Sequence of chain 1.A:
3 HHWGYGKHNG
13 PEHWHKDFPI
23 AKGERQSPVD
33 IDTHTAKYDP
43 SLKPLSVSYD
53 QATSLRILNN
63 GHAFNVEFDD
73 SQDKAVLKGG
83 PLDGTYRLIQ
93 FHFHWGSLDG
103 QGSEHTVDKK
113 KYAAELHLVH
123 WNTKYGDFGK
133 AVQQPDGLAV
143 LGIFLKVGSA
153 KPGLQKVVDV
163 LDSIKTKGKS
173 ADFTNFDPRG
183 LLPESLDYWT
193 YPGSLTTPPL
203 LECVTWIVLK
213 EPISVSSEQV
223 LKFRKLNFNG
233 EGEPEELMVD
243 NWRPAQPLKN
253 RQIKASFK

Binding-site contacts:
Ligand atom C1 contacts residue THR198 of chain 1.A at 4.2 Å.
Ligand atom C7 contacts residue TRP208 of chain 1.A at 4.0 Å (hydrophobic).
Ligand atom C13 contacts residue LEU197 of chain 1.A at 4.1 Å (hydrophobic).
Ligand atom C5 contacts residue GOL1 of chain 1.B at 3.5 Å.
Ligand atom C3 contacts residue LEU197 of chain 1.A at 4.2 Å (hydrophobic).
Ligand atom O1 contacts residue HIS119 of chain 1.A at 3.2 Å (h-bond).
Ligand atom C7 contacts residue VAL142 of chain 1.A at 3.5 Å (hydrophobic).
Ligand atom O2 contacts residue HIS96 of chain 1.A at 3.5 Å (h-bond).
Ligand atom C12 contacts residue GOL1 of chain 1.C at 3.8 Å.
Ligand atom O1 contacts residue HIS94 of chain 1.A at 3.0 Å.
Ligand atom O2 contacts residue THR198 of chain 1.A at 3.3 Å (h-bond).
Ligand atom C7 contacts residue VAL206 of chain 1.A at 4.2 Å (hydrophobic).
Ligand atom C4 contacts residue PHE130 of chain 1.A at 3.8 Å (hydrophobic).
Ligand atom C9 contacts residue GOL1 of chain 1.C at 4.2 Å.
Ligand atom C6 contacts residue LEU197 of chain 1.A at 4.0 Å (hydrophobic).
Ligand atom C1 contacts residue HIS119 of chain 1.A at 3.7 Å.
Ligand atom O1 contacts residue ZN1 of chain 1.G at 2.7 Å.
Ligand atom O2 contacts residue HIS119 of chain 1.A at 3.4 Å (h-bond).
Ligand atom C11 contacts residue GOL1 of chain 1.C at 3.6 Å.
Ligand atom O1 contacts residue VAL142 of chain 1.A at 4.0 Å.
Ligand atom C4 contacts residue LEU197 of chain 1.A at 3.7 Å (hydrophobic).
Ligand atom C9 contacts residue LEU197 of chain 1.A at 3.7 Å (hydrophobic).
Ligand atom C13 contacts residue GOL1 of chain 1.C at 4.2 Å.
Ligand atom C13 contacts residue VAL121 of chain 1.A at 4.1 Å (hydrophobic).
Ligand atom C12 contacts residue GLN92 of chain 1.A at 3.9 Å.
Ligand atom O1 contacts residue VAL121 of chain 1.A at 3.7 Å.
Ligand atom C10 contacts residue THR199 of chain 1.A at 3.5 Å.
Ligand atom C10 contacts residue LEU197 of chain 1.A at 4.2 Å (hydrophobic).
Ligand atom O2 contacts residue ZN1 of chain 1.G at 2.0 Å.
Ligand atom C9 contacts residue THR199 of chain 1.A at 3.5 Å.
Ligand atom O2 contacts residue HIS94 of chain 1.A at 3.3 Å (h-bond).
Ligand atom C6 contacts residue THR198 of chain 1.A at 4.2 Å.
Ligand atom C6 contacts residue ZN1 of chain 1.G at 4.2 Å.
Ligand atom C1 contacts residue ZN1 of chain 1.G at 2.7 Å.
Ligand atom C8 contacts residue LEU197 of chain 1.A at 3.7 Å (hydrophobic).
Ligand atom C1 contacts residue HIS94 of chain 1.A at 3.6 Å.
Ligand atom C7 contacts residue LEU197 of chain 1.A at 3.9 Å (hydrophobic).
Ligand atom C10 contacts residue GOL1 of chain 1.C at 3.9 Å.
Ligand atom C2 contacts residue GOL1 of chain 1.C at 3.8 Å.
Ligand atom O1 contacts residue TRP208 of chain 1.A at 4.1 Å.

This protein binds this small molecule.
Small molecule (SMILES): CC(C)Cc1ccc([C@@H](C)C(=O)O)cc1